Sequence of chain 3.A:
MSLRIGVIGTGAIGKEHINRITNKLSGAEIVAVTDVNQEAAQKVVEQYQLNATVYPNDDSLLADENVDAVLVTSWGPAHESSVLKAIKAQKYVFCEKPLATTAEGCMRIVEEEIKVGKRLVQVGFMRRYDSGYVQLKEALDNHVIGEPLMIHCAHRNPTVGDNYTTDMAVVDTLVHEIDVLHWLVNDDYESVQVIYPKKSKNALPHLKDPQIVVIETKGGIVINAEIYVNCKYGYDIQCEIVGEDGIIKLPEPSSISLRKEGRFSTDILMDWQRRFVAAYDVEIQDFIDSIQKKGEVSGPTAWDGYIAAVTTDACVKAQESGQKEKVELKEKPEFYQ

This small molecule binds to this protein.
Small molecule (SMILES): O=C1[C@@H](O)[C@H](O)C(O)[C@H](O)[C@H]1O

Binding-site contacts:
Ligand atom C2 contacts residue LYS97 of chain 3.A at 4.3 Å.
Ligand atom C5 contacts residue TRP272 of chain 3.A at 4.4 Å (hydrophobic).
Ligand atom C5 contacts residue HIS155 of chain 3.A at 3.7 Å.
Ligand atom O3 contacts residue TYR235 of chain 3.A at 4.4 Å.
Ligand atom O1 contacts residue ASP172 of chain 3.A at 3.6 Å.
Ligand atom C3 contacts residue HIS155 of chain 3.A at 4.5 Å.
Ligand atom O2 contacts residue HIS176 of chain 3.A at 2.6 Å (h-bond).
Ligand atom O2 contacts residue LYS97 of chain 3.A at 3.2 Å.
Ligand atom O4 contacts residue TYR235 of chain 3.A at 2.3 Å (h-bond).
Ligand atom C3 contacts residue HIS176 of chain 3.A at 3.5 Å.
Ligand atom O1 contacts residue LYS97 of chain 3.A at 3.9 Å.
Ligand atom O5 contacts residue ASN157 of chain 3.A at 2.9 Å (h-bond).
Ligand atom O2 contacts residue ASP172 of chain 3.A at 3.8 Å.
Ligand atom O3 contacts residue HIS176 of chain 3.A at 2.5 Å.
Ligand atom C6 contacts residue THR173 of chain 3.A at 4.2 Å.
Ligand atom O5 contacts residue HIS155 of chain 3.A at 2.9 Å (h-bond).
Ligand atom C2 contacts residue ASP172 of chain 3.A at 4.0 Å.
Ligand atom C5 contacts residue TYR235 of chain 3.A at 4.0 Å (hydrophobic).
Ligand atom C4 contacts residue HIS176 of chain 3.A at 4.3 Å.
Ligand atom C4 contacts residue HIS155 of chain 3.A at 3.2 Å.
Ligand atom O3 contacts residue HIS155 of chain 3.A at 4.3 Å.
Ligand atom O4 contacts residue ARG127 of chain 3.A at 3.9 Å.
Ligand atom O6 contacts residue ASN157 of chain 3.A at 4.2 Å.
Ligand atom O5 contacts residue TYR235 of chain 3.A at 3.5 Å.
Ligand atom C1 contacts residue ASP172 of chain 3.A at 4.3 Å.
Ligand atom C2 contacts residue HIS176 of chain 3.A at 3.4 Å.
Ligand atom C5 contacts residue ASN157 of chain 3.A at 4.3 Å.
Ligand atom C4 contacts residue TYR235 of chain 3.A at 3.7 Å (hydrophobic).
Ligand atom O3 contacts residue ARG127 of chain 3.A at 4.0 Å.
Ligand atom C3 contacts residue TYR235 of chain 3.A at 4.4 Å (hydrophobic).
Ligand atom O4 contacts residue HIS155 of chain 3.A at 3.1 Å (h-bond).
Ligand atom O3 contacts residue MET126 of chain 3.A at 4.1 Å.